Sequence of chain 1.C:
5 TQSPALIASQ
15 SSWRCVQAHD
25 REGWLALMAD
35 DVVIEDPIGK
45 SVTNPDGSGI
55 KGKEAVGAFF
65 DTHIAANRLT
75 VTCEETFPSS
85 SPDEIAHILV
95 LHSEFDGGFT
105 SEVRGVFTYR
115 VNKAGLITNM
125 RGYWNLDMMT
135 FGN

Binding-site contacts:
Ligand atom CAS contacts residue LEU95 of chain 1.B at 3.6 Å (hydrophobic).
Ligand atom CAT contacts residue HIS67 of chain 1.B at 3.4 Å.
Ligand atom CAR contacts residue PHE99 of chain 1.C at 3.8 Å (hydrophobic).
Ligand atom CAM contacts residue PHE103 of chain 1.C at 3.7 Å (hydrophobic).
Ligand atom CAO contacts residue PHE99 of chain 1.B at 3.6 Å (hydrophobic).
Ligand atom OAD contacts residue ACT1 of chain 1.F at 3.9 Å.
Ligand atom CAH contacts residue LEU73 of chain 1.B at 3.5 Å (hydrophobic).
Ligand atom OAB contacts residue PHE99 of chain 1.C at 3.5 Å.
Ligand atom OAB contacts residue HE71 of chain 1.I at 3.6 Å.
Ligand atom CAO contacts residue ASP100 of chain 1.C at 3.0 Å.
Ligand atom CAF contacts residue HIS67 of chain 1.B at 3.8 Å.
Ligand atom CAF contacts residue LEU95 of chain 1.B at 3.3 Å (hydrophobic).
Ligand atom OAD contacts residue LEU73 of chain 1.B at 3.7 Å.
Ligand atom CAM contacts residue PHE99 of chain 1.C at 3.6 Å (hydrophobic).
Ligand atom CAJ contacts residue HIS67 of chain 1.B at 3.7 Å.
Ligand atom CAU contacts residue HIS67 of chain 1.B at 3.7 Å.
Ligand atom CAL contacts residue PHE103 of chain 1.C at 3.7 Å (hydrophobic).
Ligand atom CAM contacts residue ASP100 of chain 1.C at 3.2 Å.
Ligand atom CAO contacts residue PHE103 of chain 1.C at 3.5 Å (hydrophobic).
Ligand atom OAD contacts residue LEU95 of chain 1.B at 3.1 Å.
Ligand atom CAR contacts residue HE71 of chain 1.I at 3.7 Å.
Ligand atom CAJ contacts residue ASN71 of chain 1.B at 3.5 Å.
Ligand atom OAC contacts residue HE71 of chain 1.I at 3.0 Å.
Ligand atom CAV contacts residue PHE99 of chain 1.C at 3.6 Å (hydrophobic).
Ligand atom CAI contacts residue PHE135 of chain 1.B at 3.9 Å (hydrophobic).
Ligand atom OAB contacts residue PHE135 of chain 1.B at 3.7 Å.
Ligand atom CAI contacts residue PHE99 of chain 1.C at 3.7 Å (hydrophobic).
Ligand atom CAA contacts residue SER105 of chain 1.B at 3.0 Å.
Ligand atom CAS contacts residue HIS67 of chain 1.B at 3.5 Å.
Ligand atom OAC contacts residue PHE135 of chain 1.B at 3.0 Å.
Ligand atom CAJ contacts residue SER97 of chain 1.B at 3.5 Å.
Ligand atom OAB contacts residue HIS67 of chain 1.C at 2.9 Å (h-bond).
Ligand atom CAH contacts residue HIS67 of chain 1.B at 3.3 Å.
Ligand atom CAZ contacts residue PHE103 of chain 1.C at 3.8 Å (hydrophobic).
Ligand atom CAR contacts residue HIS67 of chain 1.C at 3.7 Å.
Ligand atom OAC contacts residue HIS67 of chain 1.C at 3.7 Å.
Ligand atom CAR contacts residue PHE135 of chain 1.B at 3.4 Å (hydrophobic).
Ligand atom OAE contacts residue VAL46 of chain 1.B at 3.2 Å.
Ligand atom OAB contacts residue THR66 of chain 1.C at 3.7 Å.
Ligand atom CAG contacts residue HIS67 of chain 1.B at 3.9 Å.

Sequence of chain 1.B:
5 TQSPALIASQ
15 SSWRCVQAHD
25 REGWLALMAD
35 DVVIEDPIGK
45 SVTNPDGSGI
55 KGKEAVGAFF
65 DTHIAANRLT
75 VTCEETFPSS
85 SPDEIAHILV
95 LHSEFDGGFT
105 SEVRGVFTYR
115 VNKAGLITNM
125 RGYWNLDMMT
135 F

A protein and the small-molecule ligand that binds it are described below.
Small molecule (SMILES): C[C@]12CC[C@@H]3c4ccc(O)cc4CC[C@H]3[C@@H]1CC[C@@H]2OC(=O)CCC(=O)O